Sequence of chain 1.A:
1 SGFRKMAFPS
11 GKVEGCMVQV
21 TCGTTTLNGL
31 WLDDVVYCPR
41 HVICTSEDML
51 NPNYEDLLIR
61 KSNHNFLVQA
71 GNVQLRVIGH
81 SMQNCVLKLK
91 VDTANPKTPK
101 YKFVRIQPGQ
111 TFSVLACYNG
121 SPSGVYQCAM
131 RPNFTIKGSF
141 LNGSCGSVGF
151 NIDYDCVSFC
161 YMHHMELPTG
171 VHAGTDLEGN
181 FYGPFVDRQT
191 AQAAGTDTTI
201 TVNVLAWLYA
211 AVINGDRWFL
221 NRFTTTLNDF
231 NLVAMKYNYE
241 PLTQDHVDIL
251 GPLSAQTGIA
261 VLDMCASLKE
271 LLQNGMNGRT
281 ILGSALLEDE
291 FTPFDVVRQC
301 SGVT

Sequence of chain 2.A:
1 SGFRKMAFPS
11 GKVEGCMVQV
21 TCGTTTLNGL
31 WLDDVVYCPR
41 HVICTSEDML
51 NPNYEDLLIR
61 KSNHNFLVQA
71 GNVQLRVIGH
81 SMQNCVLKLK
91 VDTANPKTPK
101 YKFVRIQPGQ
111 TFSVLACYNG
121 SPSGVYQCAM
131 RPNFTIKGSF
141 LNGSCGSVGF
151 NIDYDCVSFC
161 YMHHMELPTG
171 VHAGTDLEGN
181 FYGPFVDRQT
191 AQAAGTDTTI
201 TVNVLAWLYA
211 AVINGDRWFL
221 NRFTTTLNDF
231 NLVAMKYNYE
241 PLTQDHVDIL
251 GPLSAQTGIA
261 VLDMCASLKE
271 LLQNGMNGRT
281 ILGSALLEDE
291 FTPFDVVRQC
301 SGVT

A small-molecule ligand and the protein it binds are described below.
Small molecule (SMILES): NC[C@]1(C(=O)Nc2cncc3ccccc23)CCOc2ccc(Cl)cc21

Binding-site contacts:
Ligand atom C13 contacts residue LEU141 of chain 1.A at 3.7 Å (hydrophobic).
Ligand atom C2 contacts residue HIS41 of chain 1.A at 3.3 Å.
Ligand atom N contacts residue ASN142 of chain 1.A at 2.4 Å (h-bond).
Ligand atom C4 contacts residue DMS1 of chain 1.F at 3.6 Å.
Ligand atom N contacts residue DMS1 of chain 1.F at 3.5 Å (h-bond).
Ligand atom O contacts residue MET49 of chain 1.A at 3.4 Å.
Ligand atom C contacts residue ASN142 of chain 1.A at 3.6 Å.
Ligand atom C15 contacts residue ASN142 of chain 1.A at 3.5 Å.
Ligand atom C15 contacts residue PHE140 of chain 1.A at 3.5 Å (hydrophobic).
Ligand atom C6 contacts residue GLN189 of chain 1.A at 3.4 Å.
Ligand atom C17 contacts residue ASN142 of chain 1.A at 3.7 Å.
Ligand atom N2 contacts residue PHE140 of chain 1.A at 3.7 Å.
Ligand atom C16 contacts residue ASN142 of chain 1.A at 3.6 Å.
Ligand atom C contacts residue DMS1 of chain 1.F at 3.3 Å.
Ligand atom C9 contacts residue DMS1 of chain 1.F at 3.5 Å.
Ligand atom C13 contacts residue PHE140 of chain 1.A at 3.2 Å (hydrophobic).
Ligand atom C8 contacts residue DMS1 of chain 1.F at 3.7 Å.
Ligand atom C14 contacts residue LEU141 of chain 1.A at 3.6 Å (hydrophobic).
Ligand atom CL contacts residue ASN142 of chain 1.A at 3.5 Å.
Ligand atom C12 contacts residue HIS163 of chain 1.A at 3.3 Å.
Ligand atom C3 contacts residue MET49 of chain 1.A at 3.6 Å (hydrophobic).
Ligand atom C10 contacts residue CYS145 of chain 1.A at 3.6 Å (hydrophobic).
Ligand atom C2 contacts residue HIS164 of chain 1.A at 3.7 Å.
Ligand atom C15 contacts residue LEU141 of chain 1.A at 3.5 Å (hydrophobic).
Ligand atom C3 contacts residue HIS41 of chain 1.A at 3.6 Å.
Ligand atom O1 contacts residue GLY143 of chain 1.A at 3.6 Å.
Ligand atom C3 contacts residue MET165 of chain 1.A at 3.3 Å (hydrophobic).
Ligand atom C15 contacts residue GLU166 of chain 1.A at 3.4 Å.
Ligand atom O1 contacts residue ASN142 of chain 1.A at 2.9 Å (h-bond).
Ligand atom N2 contacts residue GLU166 of chain 1.A at 3.7 Å.
Ligand atom C5 contacts residue GLN189 of chain 1.A at 3.3 Å.
Ligand atom C14 contacts residue ASN142 of chain 1.A at 3.8 Å.
Ligand atom C2 contacts residue MET165 of chain 1.A at 3.5 Å (hydrophobic).
Ligand atom O contacts residue MET165 of chain 1.A at 3.2 Å.
Ligand atom C14 contacts residue PHE140 of chain 1.A at 3.7 Å (hydrophobic).
Ligand atom C8 contacts residue ASN142 of chain 1.A at 3.8 Å.
Ligand atom N2 contacts residue HIS163 of chain 1.A at 2.9 Å (h-bond).
Ligand atom C13 contacts residue GLU166 of chain 1.A at 3.5 Å.
Ligand atom O1 contacts residue CYS145 of chain 1.A at 3.4 Å (h-bond).
Ligand atom C10 contacts residue ASN142 of chain 1.A at 3.5 Å.